Sequence of chain 1.C:
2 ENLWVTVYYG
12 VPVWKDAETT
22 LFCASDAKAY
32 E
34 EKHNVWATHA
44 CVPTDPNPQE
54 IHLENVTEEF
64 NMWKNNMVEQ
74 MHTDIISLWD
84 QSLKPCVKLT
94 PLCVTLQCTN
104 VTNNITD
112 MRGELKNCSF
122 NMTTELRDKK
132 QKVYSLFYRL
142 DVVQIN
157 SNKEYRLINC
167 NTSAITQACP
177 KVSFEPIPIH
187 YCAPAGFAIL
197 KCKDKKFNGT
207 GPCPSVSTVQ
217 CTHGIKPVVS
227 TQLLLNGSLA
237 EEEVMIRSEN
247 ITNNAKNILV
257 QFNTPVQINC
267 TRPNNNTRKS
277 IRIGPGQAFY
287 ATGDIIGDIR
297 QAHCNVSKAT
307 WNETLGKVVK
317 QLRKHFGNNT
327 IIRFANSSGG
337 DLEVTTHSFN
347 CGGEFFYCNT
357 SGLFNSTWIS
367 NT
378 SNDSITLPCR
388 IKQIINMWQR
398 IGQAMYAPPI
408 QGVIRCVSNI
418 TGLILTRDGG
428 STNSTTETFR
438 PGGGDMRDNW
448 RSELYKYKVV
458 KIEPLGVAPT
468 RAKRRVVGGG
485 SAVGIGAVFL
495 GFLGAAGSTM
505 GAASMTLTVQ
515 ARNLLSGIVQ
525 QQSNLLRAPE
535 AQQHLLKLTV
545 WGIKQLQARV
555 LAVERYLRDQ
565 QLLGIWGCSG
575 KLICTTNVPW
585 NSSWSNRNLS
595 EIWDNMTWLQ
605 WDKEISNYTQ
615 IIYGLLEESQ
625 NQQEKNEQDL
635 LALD

Sequence of chain 1.D:
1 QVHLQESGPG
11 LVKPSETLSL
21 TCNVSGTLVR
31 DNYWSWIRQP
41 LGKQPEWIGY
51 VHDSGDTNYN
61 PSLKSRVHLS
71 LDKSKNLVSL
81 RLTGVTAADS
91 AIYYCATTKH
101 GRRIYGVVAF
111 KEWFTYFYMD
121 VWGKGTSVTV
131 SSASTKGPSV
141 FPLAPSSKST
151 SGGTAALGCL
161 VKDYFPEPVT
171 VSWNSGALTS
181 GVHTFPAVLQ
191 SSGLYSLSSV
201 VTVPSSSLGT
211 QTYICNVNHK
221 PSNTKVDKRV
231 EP

A small-molecule ligand and the protein it binds are described below.
Small molecule (SMILES): CC(=O)N[C@@H]1[C@@H](O)[C@H](O)[C@@H](CO)O[C@H]1O

Sequence of chain 1.E:
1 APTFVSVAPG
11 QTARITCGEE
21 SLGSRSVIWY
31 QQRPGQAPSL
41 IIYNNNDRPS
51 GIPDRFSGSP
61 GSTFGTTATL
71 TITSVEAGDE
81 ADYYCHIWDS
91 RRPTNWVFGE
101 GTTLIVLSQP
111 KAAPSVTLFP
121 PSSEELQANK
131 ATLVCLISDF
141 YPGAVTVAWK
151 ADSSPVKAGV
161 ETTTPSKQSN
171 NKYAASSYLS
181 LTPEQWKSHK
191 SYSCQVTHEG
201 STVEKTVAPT

Binding-site contacts:
Ligand atom O7 contacts residue ASN107 of chain 1.C at 2.6 Å (h-bond).
Ligand atom C7 contacts residue PHE114 of chain 1.D at 3.7 Å (hydrophobic).
Ligand atom O5 contacts residue ASN107 of chain 1.C at 2.4 Å (h-bond).
Ligand atom C7 contacts residue ASP89 of chain 1.E at 3.9 Å.
Ligand atom C7 contacts residue ASN107 of chain 1.C at 3.0 Å.
Ligand atom O5 contacts residue ILE108 of chain 1.C at 4.1 Å.
Ligand atom C3 contacts residue ASN107 of chain 1.C at 3.8 Å.
Ligand atom O3 contacts residue THR115 of chain 1.D at 3.7 Å.
Ligand atom C1 contacts residue ASN107 of chain 1.C at 1.5 Å.
Ligand atom O5 contacts residue THR109 of chain 1.C at 3.8 Å.
Ligand atom N2 contacts residue TRP88 of chain 1.E at 4.1 Å.
Ligand atom C8 contacts residue PRO93 of chain 1.E at 4.0 Å (hydrophobic).
Ligand atom C7 contacts residue TRP88 of chain 1.E at 4.3 Å (hydrophobic).
Ligand atom O3 contacts residue THR94 of chain 1.E at 4.0 Å.
Ligand atom O7 contacts residue ASP89 of chain 1.E at 3.7 Å.
Ligand atom C8 contacts residue ARG92 of chain 1.E at 3.6 Å.
Ligand atom O7 contacts residue ARG92 of chain 1.E at 4.1 Å.
Ligand atom C4 contacts residue THR94 of chain 1.E at 4.5 Å.
Ligand atom O7 contacts residue SER90 of chain 1.E at 4.2 Å.
Ligand atom C5 contacts residue THR109 of chain 1.C at 4.3 Å.
Ligand atom C8 contacts residue TRP88 of chain 1.E at 3.6 Å (hydrophobic).
Ligand atom C5 contacts residue ASN107 of chain 1.C at 3.7 Å.
Ligand atom O7 contacts residue PHE114 of chain 1.D at 3.4 Å.
Ligand atom C4 contacts residue ASN107 of chain 1.C at 4.2 Å.
Ligand atom C5 contacts residue ILE108 of chain 1.C at 4.4 Å (hydrophobic).
Ligand atom C8 contacts residue PHE114 of chain 1.D at 3.9 Å (hydrophobic).
Ligand atom C1 contacts residue THR94 of chain 1.E at 4.0 Å.
Ligand atom N2 contacts residue THR94 of chain 1.E at 3.5 Å (h-bond).
Ligand atom C6 contacts residue THR109 of chain 1.C at 3.6 Å.
Ligand atom C6 contacts residue ILE108 of chain 1.C at 4.0 Å (hydrophobic).
Ligand atom C2 contacts residue ASN107 of chain 1.C at 2.5 Å.
Ligand atom O3 contacts residue TRP88 of chain 1.E at 3.9 Å.
Ligand atom N2 contacts residue ASN107 of chain 1.C at 2.9 Å (h-bond).
Ligand atom C3 contacts residue THR94 of chain 1.E at 3.4 Å.
Ligand atom C2 contacts residue THR94 of chain 1.E at 3.8 Å.
Ligand atom C8 contacts residue THR94 of chain 1.E at 4.3 Å.
Ligand atom C7 contacts residue ARG92 of chain 1.E at 4.0 Å.
Ligand atom C8 contacts residue ASN107 of chain 1.C at 4.3 Å.
Ligand atom C8 contacts residue ASP89 of chain 1.E at 3.2 Å.